Binding-site contacts:
Ligand atom NAA contacts residue NAP1 of chain 1.E at 3.7 Å.
Ligand atom OAM contacts residue ASP181 of chain 1.A at 3.7 Å.
Ligand atom CAN contacts residue PHE117 of chain 1.A at 3.5 Å (hydrophobic).
Ligand atom CAH contacts residue CYS188 of chain 1.A at 3.5 Å (hydrophobic).
Ligand atom OAC contacts residue NAP1 of chain 1.E at 3.6 Å.
Ligand atom CAV contacts residue NAP1 of chain 1.E at 3.6 Å.
Ligand atom CAF contacts residue GLY225 of chain 1.A at 3.6 Å.
Ligand atom CAU contacts residue NAP1 of chain 1.E at 3.6 Å.
Ligand atom NAJ contacts residue PHE117 of chain 1.A at 3.6 Å.
Ligand atom CAR contacts residue PHE117 of chain 1.A at 3.4 Å (hydrophobic).
Ligand atom CAD contacts residue PHE117 of chain 1.A at 3.6 Å (hydrophobic).
Ligand atom NAA contacts residue PRO230 of chain 1.A at 3.2 Å.
Ligand atom CAU contacts residue PHE117 of chain 1.A at 3.4 Å (hydrophobic).
Ligand atom CAQ contacts residue ASP181 of chain 1.A at 3.7 Å.
Ligand atom CAR contacts residue NAP1 of chain 1.E at 3.5 Å.
Ligand atom NAJ contacts residue NAP1 of chain 1.E at 2.8 Å (h-bond).
Ligand atom NAI contacts residue TYR194 of chain 1.A at 3.6 Å (h-bond).
Ligand atom CAN contacts residue NAP1 of chain 1.E at 3.5 Å.
Ligand atom CAU contacts residue TYR194 of chain 1.A at 3.4 Å (hydrophobic).
Ligand atom NAK contacts residue NAP1 of chain 1.E at 3.5 Å.
Ligand atom NAK contacts residue TYR194 of chain 1.A at 2.7 Å (h-bond).
Ligand atom CAH contacts residue MET183 of chain 1.A at 3.5 Å (hydrophobic).
Ligand atom NAB contacts residue SER115 of chain 1.A at 2.7 Å (h-bond).
Ligand atom CAF contacts residue VAL226 of chain 1.A at 3.6 Å (hydrophobic).
Ligand atom CAT contacts residue PHE117 of chain 1.A at 3.5 Å (hydrophobic).
Ligand atom NAI contacts residue NAP1 of chain 1.E at 3.2 Å (h-bond).
Ligand atom OAC contacts residue PHE117 of chain 1.A at 3.6 Å.
Ligand atom NAB contacts residue NAP1 of chain 1.E at 3.3 Å.
Ligand atom CAG contacts residue ASP181 of chain 1.A at 3.3 Å.
Ligand atom CAD contacts residue NAP1 of chain 1.E at 3.4 Å.
Ligand atom OAM contacts residue MET183 of chain 1.A at 3.3 Å.
Ligand atom OAL contacts residue MET183 of chain 1.A at 3.5 Å.
Ligand atom OAL contacts residue TRP241 of chain 1.A at 3.6 Å.
Ligand atom CAN contacts residue SER115 of chain 1.A at 3.7 Å.
Ligand atom CAT contacts residue NAP1 of chain 1.E at 3.6 Å.
Ligand atom NAI contacts residue PHE117 of chain 1.A at 3.7 Å.
Ligand atom CAV contacts residue PHE117 of chain 1.A at 3.5 Å (hydrophobic).
Ligand atom CAS contacts residue PHE117 of chain 1.A at 3.5 Å (hydrophobic).
Ligand atom NAK contacts residue PHE117 of chain 1.A at 3.5 Å.
Ligand atom CAS contacts residue NAP1 of chain 1.E at 3.5 Å.

Sequence of chain 1.A:
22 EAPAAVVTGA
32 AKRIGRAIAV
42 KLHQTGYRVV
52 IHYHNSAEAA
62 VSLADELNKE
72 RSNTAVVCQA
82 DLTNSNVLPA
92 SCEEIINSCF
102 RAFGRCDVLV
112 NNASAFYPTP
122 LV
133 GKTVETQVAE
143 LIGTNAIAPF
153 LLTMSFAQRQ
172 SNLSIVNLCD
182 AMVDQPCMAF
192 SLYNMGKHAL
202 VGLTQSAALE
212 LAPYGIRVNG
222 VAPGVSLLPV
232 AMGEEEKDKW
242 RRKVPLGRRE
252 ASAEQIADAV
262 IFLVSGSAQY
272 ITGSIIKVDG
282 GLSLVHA

A protein and the small-molecule ligand that binds it are described below.
Small molecule (SMILES): N#Cc1c(-c2ccc3c(c2)OCO3)[nH]c2nc(N)[nH]c(=O)c12